Sequence of chain 1.A:
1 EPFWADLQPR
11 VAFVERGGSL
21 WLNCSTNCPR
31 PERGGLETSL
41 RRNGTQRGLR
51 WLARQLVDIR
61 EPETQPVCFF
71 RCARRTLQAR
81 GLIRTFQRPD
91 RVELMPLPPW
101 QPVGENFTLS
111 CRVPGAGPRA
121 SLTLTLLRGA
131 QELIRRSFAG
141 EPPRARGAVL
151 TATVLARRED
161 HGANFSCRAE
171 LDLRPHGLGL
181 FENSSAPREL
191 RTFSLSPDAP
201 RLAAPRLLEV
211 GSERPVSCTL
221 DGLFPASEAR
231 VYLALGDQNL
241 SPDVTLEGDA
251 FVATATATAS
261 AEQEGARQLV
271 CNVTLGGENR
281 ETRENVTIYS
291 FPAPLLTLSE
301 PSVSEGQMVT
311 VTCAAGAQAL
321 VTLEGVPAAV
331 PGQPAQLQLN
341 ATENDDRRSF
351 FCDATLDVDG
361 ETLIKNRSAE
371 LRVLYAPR

This protein binds this small molecule.
Small molecule (SMILES): CC(=O)N[C@@H]1[C@@H](O)[C@H](O)[C@@H](CO)O[C@H]1O

Binding-site contacts:
Ligand atom C2 contacts residue ASN43 of chain 1.A at 2.7 Å.
Ligand atom O7 contacts residue GLN55 of chain 1.A at 4.3 Å.
Ligand atom C7 contacts residue ASN43 of chain 1.A at 4.0 Å.
Ligand atom C7 contacts residue VAL57 of chain 1.A at 3.8 Å (hydrophobic).
Ligand atom O7 contacts residue VAL57 of chain 1.A at 3.4 Å.
Ligand atom N2 contacts residue VAL57 of chain 1.A at 3.8 Å.
Ligand atom C3 contacts residue ASN43 of chain 1.A at 4.0 Å.
Ligand atom O5 contacts residue ASN43 of chain 1.A at 2.3 Å (h-bond).
Ligand atom O7 contacts residue SER19 of chain 1.A at 3.5 Å (h-bond).
Ligand atom C1 contacts residue ASN43 of chain 1.A at 1.4 Å.
Ligand atom N2 contacts residue ASN43 of chain 1.A at 3.1 Å (h-bond).
Ligand atom C8 contacts residue ASN43 of chain 1.A at 4.3 Å.
Ligand atom C4 contacts residue ASN43 of chain 1.A at 4.3 Å.
Ligand atom C5 contacts residue ASN43 of chain 1.A at 3.5 Å.
Ligand atom C8 contacts residue GLN55 of chain 1.A at 4.4 Å.